Sequence of chain 1.C:
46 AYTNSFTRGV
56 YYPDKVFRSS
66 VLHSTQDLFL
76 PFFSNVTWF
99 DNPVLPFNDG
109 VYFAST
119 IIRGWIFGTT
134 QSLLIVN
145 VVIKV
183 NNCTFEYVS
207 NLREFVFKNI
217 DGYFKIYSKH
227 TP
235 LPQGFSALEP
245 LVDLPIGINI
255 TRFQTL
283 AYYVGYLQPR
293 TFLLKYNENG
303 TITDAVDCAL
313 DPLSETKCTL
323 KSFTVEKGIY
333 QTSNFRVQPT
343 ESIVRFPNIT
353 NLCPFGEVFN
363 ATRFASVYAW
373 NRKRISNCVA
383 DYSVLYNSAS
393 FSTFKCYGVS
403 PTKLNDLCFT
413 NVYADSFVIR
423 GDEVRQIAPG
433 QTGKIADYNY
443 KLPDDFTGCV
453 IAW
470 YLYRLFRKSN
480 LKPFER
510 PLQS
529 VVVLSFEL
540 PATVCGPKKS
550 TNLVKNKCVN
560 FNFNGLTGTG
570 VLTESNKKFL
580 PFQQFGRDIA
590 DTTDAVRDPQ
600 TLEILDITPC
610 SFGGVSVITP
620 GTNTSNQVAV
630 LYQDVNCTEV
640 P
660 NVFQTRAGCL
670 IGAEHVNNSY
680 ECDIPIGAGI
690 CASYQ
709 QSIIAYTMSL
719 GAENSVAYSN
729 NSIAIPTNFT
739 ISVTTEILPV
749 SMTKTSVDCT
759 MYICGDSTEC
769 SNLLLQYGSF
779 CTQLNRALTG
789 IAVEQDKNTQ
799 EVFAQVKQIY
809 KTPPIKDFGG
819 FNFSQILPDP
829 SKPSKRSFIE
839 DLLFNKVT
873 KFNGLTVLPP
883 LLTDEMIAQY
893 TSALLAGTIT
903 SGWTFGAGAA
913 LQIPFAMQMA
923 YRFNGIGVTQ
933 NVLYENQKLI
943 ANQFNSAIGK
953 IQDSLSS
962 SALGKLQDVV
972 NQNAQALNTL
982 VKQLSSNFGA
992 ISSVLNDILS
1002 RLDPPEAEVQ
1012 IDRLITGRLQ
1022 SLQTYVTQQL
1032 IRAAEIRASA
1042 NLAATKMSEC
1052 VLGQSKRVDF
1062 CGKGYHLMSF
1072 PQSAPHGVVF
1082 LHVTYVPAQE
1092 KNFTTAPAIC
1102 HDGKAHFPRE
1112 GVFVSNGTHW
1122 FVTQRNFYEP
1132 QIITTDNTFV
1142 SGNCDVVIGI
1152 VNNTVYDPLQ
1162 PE

This protein binds this small molecule.
Small molecule (SMILES): CC(=O)N[C@H]1[C@H](O[C@H]2[C@H](O)[C@@H](NC(C)=O)CO[C@@H]2CO)O[C@H](CO)[C@@H](O)[C@@H]1O

Binding-site contacts:
Ligand atom C3 contacts residue ASN1153 of chain 1.C at 3.8 Å.
Ligand atom C7 contacts residue ASN1153 of chain 1.C at 3.5 Å.
Ligand atom O5 contacts residue ASN1153 of chain 1.C at 2.3 Å (h-bond).
Ligand atom C5 contacts residue ASN1153 of chain 1.C at 3.6 Å.
Ligand atom C1 contacts residue ASN1153 of chain 1.C at 1.4 Å.
Ligand atom O7 contacts residue ASN1153 of chain 1.C at 3.8 Å.
Ligand atom C2 contacts residue ASN1153 of chain 1.C at 2.4 Å.
Ligand atom C4 contacts residue ASN1153 of chain 1.C at 4.2 Å.
Ligand atom N2 contacts residue ASN1153 of chain 1.C at 2.9 Å (h-bond).